A protein and the small-molecule ligand that binds it are described below.
Small molecule (SMILES): CC(=O)N[C@@H]1[C@@H](O)[C@H](O)[C@@H](CO)O[C@H]1O

Sequence of chain 1.B:
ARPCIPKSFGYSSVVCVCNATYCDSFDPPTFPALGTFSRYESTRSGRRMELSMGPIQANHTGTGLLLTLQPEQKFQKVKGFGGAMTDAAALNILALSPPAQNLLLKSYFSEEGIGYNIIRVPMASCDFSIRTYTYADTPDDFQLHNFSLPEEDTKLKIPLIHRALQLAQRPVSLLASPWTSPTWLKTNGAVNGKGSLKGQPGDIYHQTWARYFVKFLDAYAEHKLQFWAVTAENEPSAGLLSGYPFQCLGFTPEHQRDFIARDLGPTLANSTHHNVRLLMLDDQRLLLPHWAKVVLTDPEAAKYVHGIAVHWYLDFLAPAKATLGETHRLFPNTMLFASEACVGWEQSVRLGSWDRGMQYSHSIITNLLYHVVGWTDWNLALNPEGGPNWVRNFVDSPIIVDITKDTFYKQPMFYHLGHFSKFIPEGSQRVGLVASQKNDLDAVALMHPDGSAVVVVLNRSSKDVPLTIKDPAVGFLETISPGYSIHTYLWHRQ

Binding-site contacts:
Ligand atom N2 contacts residue ASN59 of chain 1.B at 2.7 Å (h-bond).
Ligand atom C4 contacts residue ASN59 of chain 1.B at 4.2 Å.
Ligand atom C8 contacts residue ASN59 of chain 1.B at 3.6 Å.
Ligand atom C5 contacts residue ASN59 of chain 1.B at 3.8 Å.
Ligand atom C1 contacts residue ASN59 of chain 1.B at 1.5 Å.
Ligand atom C2 contacts residue ASN59 of chain 1.B at 2.3 Å.
Ligand atom O5 contacts residue ASN59 of chain 1.B at 2.5 Å (h-bond).
Ligand atom C6 contacts residue ASN59 of chain 1.B at 4.3 Å.
Ligand atom C7 contacts residue ASN59 of chain 1.B at 3.3 Å.
Ligand atom C3 contacts residue ASN59 of chain 1.B at 3.6 Å.
Ligand atom O7 contacts residue ASN59 of chain 1.B at 4.2 Å.